A protein and the small-molecule ligand that binds it are described below.
Small molecule (SMILES): CC(=O)N[C@H]1[C@H](O[C@H]2[C@H](O)[C@@H](NC(C)=O)CO[C@@H]2CO)O[C@H](CO)[C@@H](O[C@@H]2O[C@H](CO)[C@@H](O)[C@H](O)[C@@H]2O)[C@@H]1O

Binding-site contacts:
Ligand atom C3 contacts residue TRP205 of chain 1.A at 4.2 Å (hydrophobic).
Ligand atom O7 contacts residue TRP205 of chain 1.A at 4.0 Å.
Ligand atom O5 contacts residue ASN386 of chain 1.A at 2.2 Å (h-bond).
Ligand atom O2 contacts residue PHE200 of chain 1.A at 3.5 Å.
Ligand atom C3 contacts residue ASN386 of chain 1.A at 3.8 Å.
Ligand atom O7 contacts residue ARG57 of chain 1.A at 2.8 Å (salt-bridge).
Ligand atom O7 contacts residue LEU82 of chain 1.A at 4.2 Å.
Ligand atom C7 contacts residue LEU443 of chain 1.A at 4.4 Å (hydrophobic).
Ligand atom C8 contacts residue LEU443 of chain 1.A at 3.9 Å (hydrophobic).
Ligand atom N2 contacts residue ASN386 of chain 1.A at 3.0 Å (h-bond).
Ligand atom O5 contacts residue PHE200 of chain 1.A at 3.4 Å.
Ligand atom C2 contacts residue TRP205 of chain 1.A at 4.2 Å (hydrophobic).
Ligand atom C7 contacts residue ARG57 of chain 1.A at 3.4 Å.
Ligand atom C2 contacts residue ARG57 of chain 1.A at 4.5 Å.
Ligand atom C7 contacts residue ASN386 of chain 1.A at 3.5 Å.
Ligand atom C8 contacts residue ARG389 of chain 1.A at 4.3 Å.
Ligand atom C5 contacts residue ASN386 of chain 1.A at 3.5 Å.
Ligand atom C8 contacts residue PHE384 of chain 1.A at 3.7 Å (hydrophobic).
Ligand atom C2 contacts residue ASN386 of chain 1.A at 2.4 Å.
Ligand atom C1 contacts residue LEU443 of chain 1.A at 4.3 Å (hydrophobic).
Ligand atom O7 contacts residue ASN386 of chain 1.A at 3.4 Å (h-bond).
Ligand atom O6 contacts residue PHE200 of chain 1.A at 4.0 Å.
Ligand atom C8 contacts residue ARG57 of chain 1.A at 3.5 Å.
Ligand atom C8 contacts residue HIS444 of chain 1.A at 3.9 Å.
Ligand atom O4 contacts residue TRP205 of chain 1.A at 3.4 Å.
Ligand atom C6 contacts residue PHE200 of chain 1.A at 3.6 Å (hydrophobic).
Ligand atom C4 contacts residue ASN386 of chain 1.A at 4.1 Å.
Ligand atom O6 contacts residue PHE200 of chain 1.A at 4.1 Å.
Ligand atom C5 contacts residue PHE200 of chain 1.A at 4.0 Å (hydrophobic).
Ligand atom O6 contacts residue PHE384 of chain 1.A at 3.1 Å.
Ligand atom C6 contacts residue PHE200 of chain 1.A at 3.6 Å (hydrophobic).
Ligand atom N2 contacts residue LEU443 of chain 1.A at 3.9 Å.
Ligand atom C1 contacts residue ASN386 of chain 1.A at 1.4 Å.
Ligand atom C4 contacts residue PHE200 of chain 1.A at 4.4 Å (hydrophobic).
Ligand atom O5 contacts residue TRP205 of chain 1.A at 3.5 Å.
Ligand atom C4 contacts residue TRP205 of chain 1.A at 4.3 Å (hydrophobic).
Ligand atom O5 contacts residue HIS385 of chain 1.A at 4.5 Å.
Ligand atom O3 contacts residue ARG57 of chain 1.A at 4.4 Å.
Ligand atom C6 contacts residue PHE384 of chain 1.A at 4.2 Å (hydrophobic).
Ligand atom C1 contacts residue TRP205 of chain 1.A at 4.0 Å (hydrophobic).

Sequence of chain 1.A:
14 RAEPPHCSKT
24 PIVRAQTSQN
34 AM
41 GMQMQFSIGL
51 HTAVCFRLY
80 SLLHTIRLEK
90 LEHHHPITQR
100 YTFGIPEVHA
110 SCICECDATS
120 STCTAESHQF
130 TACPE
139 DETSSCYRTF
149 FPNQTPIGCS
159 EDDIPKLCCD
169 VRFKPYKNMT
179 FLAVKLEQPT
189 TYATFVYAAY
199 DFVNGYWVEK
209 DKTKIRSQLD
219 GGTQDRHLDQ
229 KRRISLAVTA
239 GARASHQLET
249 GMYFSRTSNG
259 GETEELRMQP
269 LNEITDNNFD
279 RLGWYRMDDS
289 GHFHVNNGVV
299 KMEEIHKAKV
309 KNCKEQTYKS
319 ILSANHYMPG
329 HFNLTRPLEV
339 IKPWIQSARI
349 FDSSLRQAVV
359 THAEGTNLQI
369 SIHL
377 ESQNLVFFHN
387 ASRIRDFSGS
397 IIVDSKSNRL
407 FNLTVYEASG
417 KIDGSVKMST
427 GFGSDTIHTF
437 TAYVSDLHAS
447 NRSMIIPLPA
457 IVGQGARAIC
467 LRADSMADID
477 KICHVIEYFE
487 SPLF